Sequence of chain 1.C:
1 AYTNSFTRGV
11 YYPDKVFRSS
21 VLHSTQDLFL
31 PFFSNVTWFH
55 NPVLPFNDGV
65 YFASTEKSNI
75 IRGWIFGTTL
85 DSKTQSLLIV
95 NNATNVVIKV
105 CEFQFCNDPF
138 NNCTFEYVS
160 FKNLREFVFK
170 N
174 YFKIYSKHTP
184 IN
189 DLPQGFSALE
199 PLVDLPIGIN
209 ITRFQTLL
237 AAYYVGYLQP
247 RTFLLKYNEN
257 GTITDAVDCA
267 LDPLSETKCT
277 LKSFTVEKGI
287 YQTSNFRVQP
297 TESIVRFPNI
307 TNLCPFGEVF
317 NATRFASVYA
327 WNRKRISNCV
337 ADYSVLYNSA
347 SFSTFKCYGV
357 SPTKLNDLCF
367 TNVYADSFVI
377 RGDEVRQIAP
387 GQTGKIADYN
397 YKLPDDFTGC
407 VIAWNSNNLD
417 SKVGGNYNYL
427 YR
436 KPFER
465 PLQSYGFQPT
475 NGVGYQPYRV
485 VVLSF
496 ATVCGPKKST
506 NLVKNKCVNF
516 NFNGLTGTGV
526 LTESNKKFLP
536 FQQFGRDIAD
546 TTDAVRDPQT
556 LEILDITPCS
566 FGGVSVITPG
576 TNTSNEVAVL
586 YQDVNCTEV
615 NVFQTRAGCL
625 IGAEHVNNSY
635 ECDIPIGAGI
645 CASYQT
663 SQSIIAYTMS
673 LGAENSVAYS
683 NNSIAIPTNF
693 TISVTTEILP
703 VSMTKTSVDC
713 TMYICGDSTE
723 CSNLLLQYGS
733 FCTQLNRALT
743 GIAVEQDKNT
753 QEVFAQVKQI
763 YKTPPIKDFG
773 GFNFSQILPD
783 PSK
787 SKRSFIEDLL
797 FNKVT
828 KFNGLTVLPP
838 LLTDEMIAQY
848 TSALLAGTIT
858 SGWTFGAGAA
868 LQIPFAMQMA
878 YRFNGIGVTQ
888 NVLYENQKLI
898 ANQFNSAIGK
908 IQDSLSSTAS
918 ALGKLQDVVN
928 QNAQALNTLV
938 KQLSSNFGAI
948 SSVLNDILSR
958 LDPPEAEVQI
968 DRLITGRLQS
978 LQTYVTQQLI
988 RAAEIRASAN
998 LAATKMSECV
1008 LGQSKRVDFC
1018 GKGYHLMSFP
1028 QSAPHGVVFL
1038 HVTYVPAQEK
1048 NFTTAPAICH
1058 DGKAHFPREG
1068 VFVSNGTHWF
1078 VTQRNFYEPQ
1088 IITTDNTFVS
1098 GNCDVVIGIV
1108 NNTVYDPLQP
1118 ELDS

A protein and the small-molecule ligand that binds it are described below.
Small molecule (SMILES): CC(=O)N[C@H]1[C@H](O[C@H]2[C@H](O)[C@@H](NC(C)=O)CO[C@@H]2CO)O[C@H](CO)[C@@H](O[C@@H]2O[C@H](CO)[C@@H](O)[C@H](O)[C@@H]2O)[C@@H]1O

Binding-site contacts:
Ligand atom O6 contacts residue CYS1056 of chain 1.C at 4.2 Å.
Ligand atom C1 contacts residue CYS1056 of chain 1.C at 4.3 Å (hydrophobic).
Ligand atom C2 contacts residue ASN1108 of chain 1.C at 4.3 Å.
Ligand atom C5 contacts residue ASN1108 of chain 1.C at 3.9 Å.
Ligand atom C1 contacts residue CYS1100 of chain 1.C at 4.2 Å (hydrophobic).
Ligand atom C7 contacts residue VAL1107 of chain 1.C at 4.5 Å (hydrophobic).
Ligand atom C5 contacts residue CYS1056 of chain 1.C at 4.5 Å (hydrophobic).
Ligand atom O7 contacts residue ASN1108 of chain 1.C at 3.2 Å (h-bond).
Ligand atom C8 contacts residue ILE1106 of chain 1.C at 3.8 Å (hydrophobic).
Ligand atom O7 contacts residue ILE1106 of chain 1.C at 4.3 Å.
Ligand atom O7 contacts residue VAL1107 of chain 1.C at 3.8 Å.
Ligand atom O6 contacts residue ASN1108 of chain 1.C at 2.9 Å (h-bond).
Ligand atom C7 contacts residue ILE1106 of chain 1.C at 4.3 Å (hydrophobic).
Ligand atom C1 contacts residue ASN1108 of chain 1.C at 3.6 Å.
Ligand atom O5 contacts residue ASN1108 of chain 1.C at 3.0 Å (h-bond).
Ligand atom O6 contacts residue HIS1057 of chain 1.C at 3.7 Å.
Ligand atom C6 contacts residue ASN1108 of chain 1.C at 3.6 Å.
Ligand atom C7 contacts residue ASN1108 of chain 1.C at 4.2 Å.
Ligand atom O5 contacts residue CYS1056 of chain 1.C at 4.2 Å.